This small molecule binds to this protein.
Small molecule (SMILES): CC(C)C[C@H](NC(=O)OCc1ccccc1)C(=O)N[C@@H](C[C@@H]1CCNC1=O)C(O)S(=O)(=O)O

Binding-site contacts:
Ligand atom O22 contacts residue K361 of chain 1.B at 1.4 Å.
Ligand atom N19 contacts residue HIS164 of chain 1.A at 3.0 Å (h-bond).
Ligand atom C7 contacts residue K361 of chain 1.B at 0.3 Å.
Ligand atom O22 contacts residue CYS145 of chain 1.A at 2.6 Å (h-bond).
Ligand atom C25 contacts residue K361 of chain 1.B at 0.3 Å.
Ligand atom C20 contacts residue K361 of chain 1.B at 0.1 Å.
Ligand atom C21 contacts residue CYS145 of chain 1.A at 1.6 Å (hydrophobic).
Ligand atom O30 contacts residue K361 of chain 1.B at 0.5 Å (h-bond).
Ligand atom C12 contacts residue K361 of chain 1.B at 0.1 Å.
Ligand atom C7 contacts residue GLU166 of chain 1.A at 3.5 Å.
Ligand atom C13 contacts residue K361 of chain 1.B at 0.3 Å.
Ligand atom C15 contacts residue K361 of chain 1.B at 0.6 Å.
Ligand atom N19 contacts residue K361 of chain 1.B at 0.1 Å (h-bond).
Ligand atom O22 contacts residue HIS41 of chain 1.A at 2.6 Å (h-bond).
Ligand atom O10 contacts residue K361 of chain 1.B at 0.2 Å (h-bond).
Ligand atom C21 contacts residue K361 of chain 1.B at 0.1 Å.
Ligand atom C4 contacts residue K361 of chain 1.B at 0.1 Å.
Ligand atom C27 contacts residue K361 of chain 1.B at 0.5 Å.
Ligand atom C17 contacts residue K361 of chain 1.B at 0.1 Å.
Ligand atom C26 contacts residue K361 of chain 1.B at 0.3 Å.
Ligand atom C5 contacts residue K361 of chain 1.B at 0.2 Å.
Ligand atom C6 contacts residue K361 of chain 1.B at 0.2 Å.
Ligand atom N19 contacts residue CYS145 of chain 1.A at 3.1 Å (h-bond).
Ligand atom C14 contacts residue K361 of chain 1.B at 0.4 Å.
Ligand atom O8 contacts residue K361 of chain 1.B at 0.2 Å (h-bond).
Ligand atom C20 contacts residue CYS145 of chain 1.A at 2.6 Å (hydrophobic).
Ligand atom N28 contacts residue K361 of chain 1.B at 0.6 Å (h-bond).
Ligand atom O30 contacts residue HIS163 of chain 1.A at 2.5 Å (h-bond).
Ligand atom C2 contacts residue K361 of chain 1.B at 0.3 Å.
Ligand atom C24 contacts residue CYS145 of chain 1.A at 3.0 Å (hydrophobic).
Ligand atom O18 contacts residue K361 of chain 1.B at 0.2 Å (h-bond).
Ligand atom C3 contacts residue K361 of chain 1.B at 0.2 Å.
Ligand atom N28 contacts residue GLU166 of chain 1.A at 3.1 Å (salt-bridge).
Ligand atom C9 contacts residue K361 of chain 1.B at 0.1 Å.
Ligand atom C29 contacts residue K361 of chain 1.B at 0.5 Å.
Ligand atom O10 contacts residue GLU166 of chain 1.A at 3.2 Å (salt-bridge).
Ligand atom C1 contacts residue K361 of chain 1.B at 0.2 Å.
Ligand atom C16 contacts residue K361 of chain 1.B at 0.5 Å.
Ligand atom N11 contacts residue K361 of chain 1.B at 0.1 Å (h-bond).
Ligand atom C24 contacts residue K361 of chain 1.B at 0.2 Å.

Sequence of chain 2.A:
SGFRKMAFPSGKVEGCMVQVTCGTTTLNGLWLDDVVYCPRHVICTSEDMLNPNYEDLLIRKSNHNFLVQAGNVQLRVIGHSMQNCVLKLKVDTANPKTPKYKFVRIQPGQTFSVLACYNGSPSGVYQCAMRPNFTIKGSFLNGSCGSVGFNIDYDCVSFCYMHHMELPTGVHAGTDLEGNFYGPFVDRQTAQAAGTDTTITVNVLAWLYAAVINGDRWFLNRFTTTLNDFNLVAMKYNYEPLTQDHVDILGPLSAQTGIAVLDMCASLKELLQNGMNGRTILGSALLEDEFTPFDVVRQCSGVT

Sequence of chain 1.A:
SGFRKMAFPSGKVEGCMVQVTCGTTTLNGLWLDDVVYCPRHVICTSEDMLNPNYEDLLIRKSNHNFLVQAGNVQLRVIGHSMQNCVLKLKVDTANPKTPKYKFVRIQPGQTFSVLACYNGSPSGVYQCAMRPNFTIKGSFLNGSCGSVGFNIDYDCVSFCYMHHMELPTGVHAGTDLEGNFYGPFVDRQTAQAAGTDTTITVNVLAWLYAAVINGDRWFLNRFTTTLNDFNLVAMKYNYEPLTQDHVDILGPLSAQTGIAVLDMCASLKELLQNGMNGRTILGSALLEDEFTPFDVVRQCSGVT